Sequence of chain 1.D:
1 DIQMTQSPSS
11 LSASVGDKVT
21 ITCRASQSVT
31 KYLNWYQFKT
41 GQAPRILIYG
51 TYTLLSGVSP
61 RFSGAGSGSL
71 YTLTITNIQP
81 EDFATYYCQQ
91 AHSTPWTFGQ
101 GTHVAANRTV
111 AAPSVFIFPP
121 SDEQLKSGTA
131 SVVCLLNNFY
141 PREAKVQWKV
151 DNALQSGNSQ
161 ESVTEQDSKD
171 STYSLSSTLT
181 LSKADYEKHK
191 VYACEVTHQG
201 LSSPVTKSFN

This small molecule binds to this protein.
Small molecule (SMILES): CC(=O)N[C@@H]1[C@@H](O)[C@H](O)[C@@H](CO)O[C@H]1O

Binding-site contacts:
Ligand atom C3 contacts residue ASN107 of chain 1.D at 3.8 Å.
Ligand atom C5 contacts residue ASN107 of chain 1.D at 3.7 Å.
Ligand atom C8 contacts residue SER12 of chain 1.D at 3.8 Å.
Ligand atom C8 contacts residue TYR140 of chain 1.D at 4.4 Å (hydrophobic).
Ligand atom O7 contacts residue ASN107 of chain 1.D at 4.4 Å.
Ligand atom C7 contacts residue ASN107 of chain 1.D at 4.0 Å.
Ligand atom C1 contacts residue ASN107 of chain 1.D at 1.4 Å.
Ligand atom N2 contacts residue SER12 of chain 1.D at 4.0 Å.
Ligand atom C4 contacts residue ASN107 of chain 1.D at 4.2 Å.
Ligand atom C7 contacts residue SER12 of chain 1.D at 3.6 Å.
Ligand atom O5 contacts residue ASN107 of chain 1.D at 2.4 Å (h-bond).
Ligand atom O7 contacts residue SER12 of chain 1.D at 3.8 Å.
Ligand atom C2 contacts residue ASN107 of chain 1.D at 2.5 Å.
Ligand atom N2 contacts residue ASN107 of chain 1.D at 3.0 Å (h-bond).